Sequence of chain 1.A:
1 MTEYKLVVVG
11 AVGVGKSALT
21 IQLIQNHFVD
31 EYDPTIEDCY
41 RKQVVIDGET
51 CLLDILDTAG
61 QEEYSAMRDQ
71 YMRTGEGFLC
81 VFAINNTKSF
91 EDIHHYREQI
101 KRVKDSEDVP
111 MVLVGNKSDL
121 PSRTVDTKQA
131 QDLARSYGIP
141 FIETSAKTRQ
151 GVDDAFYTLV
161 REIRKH

A small-molecule ligand and the protein it binds are described below.
Small molecule (SMILES): Sc1cccc2ccccc12

Binding-site contacts:
Ligand atom C9 contacts residue CYS39 of chain 1.A at 3.2 Å (hydrophobic).
Ligand atom SAH contacts residue ILE55 of chain 1.A at 3.5 Å (h-bond).
Ligand atom C13 contacts residue ASP54 of chain 1.A at 3.6 Å.
Ligand atom C5 contacts residue TYR71 of chain 1.A at 3.6 Å (hydrophobic).
Ligand atom SAH contacts residue TYR40 of chain 1.A at 4.3 Å.
Ligand atom C8 contacts residue TYR71 of chain 1.A at 4.3 Å (hydrophobic).
Ligand atom C14 contacts residue ASP54 of chain 1.A at 4.2 Å.
Ligand atom C14 contacts residue VAL7 of chain 1.A at 3.7 Å (hydrophobic).
Ligand atom C7 contacts residue TYR71 of chain 1.A at 3.8 Å (hydrophobic).
Ligand atom C14 contacts residue LYS5 of chain 1.A at 3.8 Å.
Ligand atom C13 contacts residue LYS5 of chain 1.A at 4.4 Å.
Ligand atom C12 contacts residue CYS39 of chain 1.A at 4.4 Å (hydrophobic).
Ligand atom C5 contacts residue THR74 of chain 1.A at 4.1 Å.
Ligand atom C14 contacts residue LEU56 of chain 1.A at 4.1 Å (hydrophobic).
Ligand atom C11 contacts residue TYR71 of chain 1.A at 4.3 Å (hydrophobic).
Ligand atom C6 contacts residue TYR71 of chain 1.A at 3.9 Å (hydrophobic).
Ligand atom C5 contacts residue GLY75 of chain 1.A at 3.8 Å.
Ligand atom C12 contacts residue LEU56 of chain 1.A at 4.0 Å (hydrophobic).
Ligand atom C14 contacts residue GLY75 of chain 1.A at 4.3 Å.
Ligand atom C8 contacts residue ARG41 of chain 1.A at 4.4 Å.
Ligand atom C10 contacts residue CYS39 of chain 1.A at 3.1 Å (hydrophobic).
Ligand atom C5 contacts residue LYS5 of chain 1.A at 4.2 Å.
Ligand atom C13 contacts residue ILE55 of chain 1.A at 4.5 Å (hydrophobic).
Ligand atom C13 contacts residue LEU6 of chain 1.A at 3.8 Å (hydrophobic).
Ligand atom SAH contacts residue LEU56 of chain 1.A at 3.8 Å.
Ligand atom C6 contacts residue THR74 of chain 1.A at 3.8 Å.
Ligand atom C5 contacts residue VAL7 of chain 1.A at 3.9 Å (hydrophobic).
Ligand atom C13 contacts residue LEU56 of chain 1.A at 3.7 Å (hydrophobic).
Ligand atom SAH contacts residue ASP54 of chain 1.A at 3.6 Å.
Ligand atom SAH contacts residue CYS39 of chain 1.A at 2.0 Å (h-bond).
Ligand atom C9 contacts residue ARG41 of chain 1.A at 3.9 Å.
Ligand atom C14 contacts residue LEU6 of chain 1.A at 3.7 Å (hydrophobic).
Ligand atom C10 contacts residue LEU56 of chain 1.A at 4.3 Å (hydrophobic).